Binding-site contacts:
Ligand atom O4D contacts residue LEU168 of chain 1.A at 3.6 Å.
Ligand atom O2A contacts residue THR170 of chain 1.A at 3.2 Å.
Ligand atom C1E contacts residue LYS31 of chain 1.A at 3.4 Å.
Ligand atom O4U contacts residue GLN133 of chain 1.A at 2.8 Å (h-bond).
Ligand atom C8 contacts residue ASN32 of chain 1.A at 3.5 Å.
Ligand atom O2B contacts residue ARG129 of chain 1.A at 3.0 Å (salt-bridge).
Ligand atom O1E contacts residue LYS31 of chain 1.A at 2.6 Å (salt-bridge).
Ligand atom O1B contacts residue VAL171 of chain 1.A at 3.6 Å.
Ligand atom C3D contacts residue PHE334 of chain 1.A at 3.6 Å (hydrophobic).
Ligand atom C3D contacts residue ILE333 of chain 1.A at 3.5 Å (hydrophobic).
Ligand atom O4 contacts residue ASP311 of chain 1.A at 2.8 Å (salt-bridge).
Ligand atom C8 contacts residue ALA101 of chain 1.A at 3.6 Å (hydrophobic).
Ligand atom O3 contacts residue ASN32 of chain 1.A at 3.4 Å (h-bond).
Ligand atom O1A contacts residue THR170 of chain 1.A at 2.4 Å (h-bond).
Ligand atom C5U contacts residue PRO130 of chain 1.A at 3.5 Å (hydrophobic).
Ligand atom O3 contacts residue ASP311 of chain 1.A at 3.6 Å (salt-bridge).
Ligand atom O4U contacts residue PRO130 of chain 1.A at 3.3 Å (h-bond).
Ligand atom O1 contacts residue ARG129 of chain 1.A at 3.3 Å (salt-bridge).
Ligand atom O5 contacts residue VAL171 of chain 1.A at 3.5 Å.
Ligand atom C4 contacts residue ASP311 of chain 1.A at 3.4 Å.
Ligand atom N3U contacts residue PRO130 of chain 1.A at 3.1 Å (h-bond).
Ligand atom C4U contacts residue PRO130 of chain 1.A at 3.0 Å (hydrophobic).
Ligand atom C2U contacts residue PRO130 of chain 1.A at 3.6 Å (hydrophobic).
Ligand atom O2A contacts residue VAL171 of chain 1.A at 2.9 Å (h-bond).
Ligand atom C7 contacts residue ASN32 of chain 1.A at 3.5 Å.
Ligand atom O2E contacts residue LEU376 of chain 1.A at 3.4 Å.
Ligand atom O4 contacts residue PHE334 of chain 1.A at 3.2 Å.
Ligand atom O1B contacts residue THR172 of chain 1.A at 2.6 Å (h-bond).
Ligand atom N3U contacts residue ASP132 of chain 1.A at 2.8 Å (salt-bridge).
Ligand atom C5U contacts residue THR170 of chain 1.A at 3.4 Å.
Ligand atom O7 contacts residue ASN32 of chain 1.A at 3.4 Å.
Ligand atom C4U contacts residue ASP132 of chain 1.A at 3.5 Å.
Ligand atom O2E contacts residue LYS31 of chain 1.A at 3.4 Å (salt-bridge).
Ligand atom O2D contacts residue ARG129 of chain 1.A at 3.4 Å.
Ligand atom O4U contacts residue ILE131 of chain 1.A at 3.1 Å.
Ligand atom O3D contacts residue ILE333 of chain 1.A at 2.6 Å (h-bond).
Ligand atom O4U contacts residue ASP132 of chain 1.A at 3.2 Å (salt-bridge).
Ligand atom C4D contacts residue ILE333 of chain 1.A at 3.7 Å (hydrophobic).
Ligand atom C3E contacts residue ASP311 of chain 1.A at 3.7 Å.
Ligand atom O1E contacts residue ASN32 of chain 1.A at 3.2 Å (h-bond).

Sequence of chain 1.A:
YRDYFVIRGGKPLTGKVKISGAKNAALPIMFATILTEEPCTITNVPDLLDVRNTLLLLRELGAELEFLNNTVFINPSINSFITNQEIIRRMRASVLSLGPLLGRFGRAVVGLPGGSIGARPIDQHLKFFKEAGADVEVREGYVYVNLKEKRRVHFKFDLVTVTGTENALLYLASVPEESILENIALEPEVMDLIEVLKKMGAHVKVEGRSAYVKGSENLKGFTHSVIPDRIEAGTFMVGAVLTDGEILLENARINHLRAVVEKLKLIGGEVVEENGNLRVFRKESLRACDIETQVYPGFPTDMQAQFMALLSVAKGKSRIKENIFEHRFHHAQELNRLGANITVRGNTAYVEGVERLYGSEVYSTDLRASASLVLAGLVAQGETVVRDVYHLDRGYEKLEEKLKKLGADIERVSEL

A small-molecule ligand and the protein it binds are described below.
Small molecule (SMILES): CC(=O)N[C@H]1[C@@H](O[P](=O)(O)O[P](=O)(O)OC[C@H]2O[C@@H](n3ccc(=O)[nH]c3=O)[C@H](O)[C@@H]2O)O[C@H](CO)[C@@H](O)[C@@H]1O[C@H](C)C(=O)O